Sequence of chain 1.B:
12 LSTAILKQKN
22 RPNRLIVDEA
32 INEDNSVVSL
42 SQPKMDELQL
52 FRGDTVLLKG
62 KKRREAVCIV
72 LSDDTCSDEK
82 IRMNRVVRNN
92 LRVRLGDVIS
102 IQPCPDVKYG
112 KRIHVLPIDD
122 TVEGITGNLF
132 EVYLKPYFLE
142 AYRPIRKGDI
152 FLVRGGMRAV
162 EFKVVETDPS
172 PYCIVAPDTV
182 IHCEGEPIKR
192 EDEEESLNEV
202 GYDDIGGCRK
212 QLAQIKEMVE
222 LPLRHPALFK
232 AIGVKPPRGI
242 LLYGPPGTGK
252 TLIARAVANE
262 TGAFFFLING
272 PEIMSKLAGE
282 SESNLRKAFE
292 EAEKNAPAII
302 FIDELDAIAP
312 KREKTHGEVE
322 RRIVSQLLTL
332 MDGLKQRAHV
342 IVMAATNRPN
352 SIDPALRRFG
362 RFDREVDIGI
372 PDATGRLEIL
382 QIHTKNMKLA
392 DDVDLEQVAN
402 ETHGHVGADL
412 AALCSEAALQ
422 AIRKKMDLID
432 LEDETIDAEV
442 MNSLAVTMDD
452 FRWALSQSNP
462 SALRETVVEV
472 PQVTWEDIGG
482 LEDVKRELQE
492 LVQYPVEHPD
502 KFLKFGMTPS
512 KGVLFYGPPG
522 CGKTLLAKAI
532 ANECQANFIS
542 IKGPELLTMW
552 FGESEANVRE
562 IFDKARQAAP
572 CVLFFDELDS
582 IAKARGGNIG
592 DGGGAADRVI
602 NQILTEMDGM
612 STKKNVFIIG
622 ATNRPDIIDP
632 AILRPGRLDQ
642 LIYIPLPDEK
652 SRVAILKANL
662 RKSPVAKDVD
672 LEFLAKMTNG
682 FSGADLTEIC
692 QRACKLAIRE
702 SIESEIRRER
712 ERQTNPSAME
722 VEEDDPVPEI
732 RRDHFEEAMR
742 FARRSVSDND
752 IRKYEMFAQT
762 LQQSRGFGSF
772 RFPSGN

Sequence of chain 1.C:
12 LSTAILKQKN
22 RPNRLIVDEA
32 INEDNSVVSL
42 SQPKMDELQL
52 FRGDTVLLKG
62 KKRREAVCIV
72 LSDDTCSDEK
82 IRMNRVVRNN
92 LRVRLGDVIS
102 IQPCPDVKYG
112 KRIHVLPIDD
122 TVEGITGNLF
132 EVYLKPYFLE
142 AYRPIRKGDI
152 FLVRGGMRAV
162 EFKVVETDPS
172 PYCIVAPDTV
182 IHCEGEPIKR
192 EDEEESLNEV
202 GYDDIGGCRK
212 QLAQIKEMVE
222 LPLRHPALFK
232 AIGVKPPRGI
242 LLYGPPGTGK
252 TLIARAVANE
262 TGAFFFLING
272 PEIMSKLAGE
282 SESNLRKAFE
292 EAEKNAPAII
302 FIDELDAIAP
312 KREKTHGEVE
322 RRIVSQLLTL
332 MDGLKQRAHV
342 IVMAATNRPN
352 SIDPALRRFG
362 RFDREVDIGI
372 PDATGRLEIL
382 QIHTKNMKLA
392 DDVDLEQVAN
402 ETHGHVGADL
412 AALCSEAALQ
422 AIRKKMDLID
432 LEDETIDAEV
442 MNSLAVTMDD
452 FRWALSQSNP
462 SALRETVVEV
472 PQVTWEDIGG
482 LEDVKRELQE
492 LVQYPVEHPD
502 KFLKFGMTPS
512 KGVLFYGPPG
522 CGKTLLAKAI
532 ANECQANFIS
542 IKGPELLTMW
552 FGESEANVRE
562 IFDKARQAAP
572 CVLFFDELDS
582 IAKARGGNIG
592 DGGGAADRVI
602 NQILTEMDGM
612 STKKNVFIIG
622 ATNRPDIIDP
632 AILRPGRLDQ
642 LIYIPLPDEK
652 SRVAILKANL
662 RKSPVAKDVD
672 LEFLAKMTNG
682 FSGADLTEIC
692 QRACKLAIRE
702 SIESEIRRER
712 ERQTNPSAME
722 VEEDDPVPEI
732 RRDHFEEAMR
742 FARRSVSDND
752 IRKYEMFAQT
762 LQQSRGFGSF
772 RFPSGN

This protein binds this small molecule.
Small molecule (SMILES): Nc1ncnc2c1ncn2[C@@H]1O[C@H](COP(=O)(O)OP(=O)(O)OP(O)(O)=S)[C@@H](O)[C@H]1O

Binding-site contacts:
Ligand atom N3 contacts residue HIS384 of chain 1.C at 3.2 Å.
Ligand atom C8 contacts residue GLY248 of chain 1.C at 3.7 Å.
Ligand atom O4' contacts residue ALA409 of chain 1.C at 3.6 Å.
Ligand atom PB contacts residue THR249 of chain 1.C at 3.8 Å.
Ligand atom O3A contacts residue GLY248 of chain 1.C at 3.4 Å.
Ligand atom N1 contacts residue GLY207 of chain 1.C at 3.8 Å.
Ligand atom O1B contacts residue MG1 of chain 1.T at 2.1 Å.
Ligand atom O2A contacts residue GLY250 of chain 1.C at 3.3 Å.
Ligand atom O3B contacts residue GLY248 of chain 1.C at 2.6 Å (h-bond).
Ligand atom O2G contacts residue MG1 of chain 1.T at 2.1 Å.
Ligand atom O1B contacts residue THR252 of chain 1.C at 3.5 Å (h-bond).
Ligand atom O1B contacts residue LYS251 of chain 1.C at 3.5 Å (salt-bridge).
Ligand atom N1 contacts residue ILE380 of chain 1.C at 3.8 Å.
Ligand atom O2A contacts residue LEU253 of chain 1.C at 3.7 Å.
Ligand atom O2A contacts residue MG1 of chain 1.T at 3.2 Å.
Ligand atom PB contacts residue MG1 of chain 1.T at 3.4 Å.
Ligand atom PA contacts residue MG1 of chain 1.T at 3.6 Å.
Ligand atom N7 contacts residue GLY250 of chain 1.C at 3.6 Å.
Ligand atom O1A contacts residue MG1 of chain 1.T at 3.3 Å.
Ligand atom C8 contacts residue GLY250 of chain 1.C at 3.7 Å.
Ligand atom O2A contacts residue THR252 of chain 1.C at 3.1 Å (h-bond).
Ligand atom N7 contacts residue THR249 of chain 1.C at 3.2 Å (h-bond).
Ligand atom C2 contacts residue ASP205 of chain 1.C at 3.2 Å.
Ligand atom O3A contacts residue GLY250 of chain 1.C at 3.4 Å (h-bond).
Ligand atom PB contacts residue GLY250 of chain 1.C at 3.5 Å.
Ligand atom PG contacts residue GLY248 of chain 1.C at 3.8 Å.
Ligand atom O2B contacts residue GLY250 of chain 1.C at 2.5 Å (h-bond).
Ligand atom N3 contacts residue LEU253 of chain 1.C at 3.8 Å.
Ligand atom O2B contacts residue THR249 of chain 1.C at 2.7 Å (h-bond).
Ligand atom PG contacts residue MG1 of chain 1.T at 3.5 Å.
Ligand atom O3G contacts residue PRO247 of chain 1.C at 3.8 Å.
Ligand atom C8 contacts residue THR249 of chain 1.C at 3.8 Å.
Ligand atom O3B contacts residue PRO247 of chain 1.C at 3.6 Å.
Ligand atom O2A contacts residue LYS251 of chain 1.C at 3.3 Å (salt-bridge).
Ligand atom O2' contacts residue HIS384 of chain 1.C at 3.7 Å.
Ligand atom O2B contacts residue LYS251 of chain 1.C at 3.1 Å (salt-bridge).
Ligand atom N1 contacts residue ASP205 of chain 1.C at 3.5 Å (salt-bridge).
Ligand atom PB contacts residue GLY248 of chain 1.C at 3.4 Å.
Ligand atom O2B contacts residue GLY248 of chain 1.C at 3.4 Å (h-bond).
Ligand atom N6 contacts residue GLY207 of chain 1.C at 3.4 Å (h-bond).